Sequence of chain 2.A:
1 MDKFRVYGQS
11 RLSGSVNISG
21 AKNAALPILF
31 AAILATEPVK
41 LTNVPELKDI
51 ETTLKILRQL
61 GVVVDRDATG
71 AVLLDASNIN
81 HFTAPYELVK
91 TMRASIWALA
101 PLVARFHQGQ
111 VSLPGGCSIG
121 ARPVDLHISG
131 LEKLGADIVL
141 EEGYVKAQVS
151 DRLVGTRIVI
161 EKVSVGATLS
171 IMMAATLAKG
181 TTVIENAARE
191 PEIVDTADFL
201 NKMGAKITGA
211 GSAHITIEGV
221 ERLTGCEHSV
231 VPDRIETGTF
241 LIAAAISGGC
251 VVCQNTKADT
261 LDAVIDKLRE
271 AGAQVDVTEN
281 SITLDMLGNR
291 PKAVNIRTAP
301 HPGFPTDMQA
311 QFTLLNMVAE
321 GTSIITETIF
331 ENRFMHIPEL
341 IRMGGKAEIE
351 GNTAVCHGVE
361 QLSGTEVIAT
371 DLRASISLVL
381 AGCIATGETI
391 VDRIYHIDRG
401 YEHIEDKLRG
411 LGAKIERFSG

Binding-site contacts:
Ligand atom O3' contacts residue SO41 of chain 2.B at 3.5 Å (h-bond).
Ligand atom N3 contacts residue ASP125 of chain 2.A at 2.8 Å (salt-bridge).
Ligand atom O4 contacts residue LEU126 of chain 2.A at 2.8 Å (h-bond).
Ligand atom O2 contacts residue LYS162 of chain 2.A at 3.0 Å (salt-bridge).
Ligand atom C4' contacts residue ASP307 of chain 2.A at 3.2 Å.
Ligand atom O2A contacts residue SER164 of chain 2.A at 3.4 Å.
Ligand atom O1A contacts residue VAL165 of chain 2.A at 2.7 Å (h-bond).
Ligand atom O4' contacts residue ARG333 of chain 2.A at 3.5 Å (salt-bridge).
Ligand atom PA contacts residue VAL165 of chain 2.A at 3.2 Å.
Ligand atom O4 contacts residue HIS127 of chain 2.A at 3.5 Å.
Ligand atom N2' contacts residue SO41 of chain 2.B at 2.8 Å (h-bond).
Ligand atom C4 contacts residue ASP125 of chain 2.A at 3.5 Å.
Ligand atom O3' contacts residue ASN23 of chain 2.A at 3.2 Å (h-bond).
Ligand atom O1A contacts residue GLY166 of chain 2.A at 2.8 Å (h-bond).
Ligand atom O4 contacts residue ASP125 of chain 2.A at 3.3 Å (salt-bridge).
Ligand atom O4' contacts residue ASP307 of chain 2.A at 2.5 Å (salt-bridge).
Ligand atom N3 contacts residue PRO123 of chain 2.A at 3.4 Å (h-bond).
Ligand atom C7' contacts residue ASN23 of chain 2.A at 3.2 Å.
Ligand atom O2' contacts residue ALA121 of chain 2.A at 2.6 Å (h-bond).
Ligand atom O2B contacts residue GLY166 of chain 2.A at 3.3 Å (h-bond).
Ligand atom O7' contacts residue ASN23 of chain 2.A at 3.1 Å.
Ligand atom O7' contacts residue TRP97 of chain 2.A at 3.5 Å.
Ligand atom O2A contacts residue VAL165 of chain 2.A at 2.8 Å (h-bond).
Ligand atom N3 contacts residue LEU126 of chain 2.A at 3.4 Å.
Ligand atom C2' contacts residue ASN23 of chain 2.A at 3.5 Å.
Ligand atom O3' contacts residue ASP307 of chain 2.A at 2.8 Å (salt-bridge).
Ligand atom C3B contacts residue PHE330 of chain 2.A at 3.5 Å (hydrophobic).
Ligand atom C5 contacts residue SER164 of chain 2.A at 3.4 Å.
Ligand atom C3' contacts residue SO41 of chain 2.B at 3.4 Å.
Ligand atom O4' contacts residue THR306 of chain 2.A at 3.5 Å.
Ligand atom O4 contacts residue PRO123 of chain 2.A at 3.3 Å (h-bond).
Ligand atom C4 contacts residue LEU126 of chain 2.A at 3.4 Å (hydrophobic).
Ligand atom C8' contacts residue ASN23 of chain 2.A at 3.4 Å.
Ligand atom O4 contacts residue VAL124 of chain 2.A at 3.2 Å.
Ligand atom O1A contacts residue SER164 of chain 2.A at 2.4 Å (h-bond).
Ligand atom O1B contacts residue ARG122 of chain 2.A at 3.1 Å (salt-bridge).
Ligand atom O2' contacts residue PRO123 of chain 2.A at 3.5 Å.
Ligand atom C4 contacts residue PRO123 of chain 2.A at 3.1 Å (hydrophobic).
Ligand atom O3B contacts residue ILE329 of chain 2.A at 3.2 Å (h-bond).
Ligand atom C5 contacts residue PRO123 of chain 2.A at 3.4 Å (hydrophobic).

A protein and the small-molecule ligand that binds it are described below.
Small molecule (SMILES): CC(=O)N[C@H]1[C@@H](O[P](=O)(O)O[P](=O)(O)OC[C@H]2O[C@@H](n3ccc(=O)[nH]c3=O)[C@H](O)[C@@H]2O)O[C@H](CO)[C@@H](O)[C@@H]1O